Sequence of chain 1.B:
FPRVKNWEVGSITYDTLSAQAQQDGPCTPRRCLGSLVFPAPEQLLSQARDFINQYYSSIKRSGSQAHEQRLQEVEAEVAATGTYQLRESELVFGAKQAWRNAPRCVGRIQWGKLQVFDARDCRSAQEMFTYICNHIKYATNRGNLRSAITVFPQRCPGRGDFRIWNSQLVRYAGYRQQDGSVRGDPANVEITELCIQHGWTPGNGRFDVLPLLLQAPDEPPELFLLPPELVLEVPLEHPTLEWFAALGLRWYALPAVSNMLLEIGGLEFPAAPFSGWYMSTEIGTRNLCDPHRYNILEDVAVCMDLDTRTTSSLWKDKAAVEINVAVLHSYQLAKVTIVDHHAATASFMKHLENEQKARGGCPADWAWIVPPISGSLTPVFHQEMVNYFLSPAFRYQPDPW

Binding-site contacts:
Ligand atom C02 contacts residue TRP316 of chain 1.B at 3.8 Å (hydrophobic).
Ligand atom F16 contacts residue SER206 of chain 1.B at 3.8 Å.
Ligand atom C02 contacts residue HEM1 of chain 1.P at 3.6 Å.
Ligand atom N02 contacts residue GLU321 of chain 1.B at 2.8 Å (salt-bridge).
Ligand atom C12 contacts residue GLN207 of chain 1.B at 3.0 Å.
Ligand atom F15 contacts residue GLN207 of chain 1.B at 3.5 Å.
Ligand atom N01 contacts residue GLU321 of chain 1.B at 2.5 Å (salt-bridge).
Ligand atom C06 contacts residue GLU321 of chain 1.B at 3.4 Å.
Ligand atom C03 contacts residue HEM1 of chain 1.P at 3.2 Å.
Ligand atom C12 contacts residue VAL296 of chain 1.B at 3.5 Å (hydrophobic).
Ligand atom F15 contacts residue SER206 of chain 1.B at 3.8 Å.
Ligand atom C02 contacts residue GLU321 of chain 1.B at 3.4 Å.
Ligand atom C07 contacts residue PHE313 of chain 1.B at 3.5 Å (hydrophobic).
Ligand atom C02 contacts residue PRO294 of chain 1.B at 4.0 Å (hydrophobic).
Ligand atom N02 contacts residue MET318 of chain 1.B at 3.9 Å.
Ligand atom N02 contacts residue TRP316 of chain 1.B at 2.9 Å (h-bond).
Ligand atom F16 contacts residue VAL296 of chain 1.B at 3.9 Å.
Ligand atom C03 contacts residue TRP316 of chain 1.B at 4.0 Å (hydrophobic).
Ligand atom C09 contacts residue HEM1 of chain 1.P at 3.5 Å.
Ligand atom C13 contacts residue GLN207 of chain 1.B at 3.8 Å.
Ligand atom C07 contacts residue HEM1 of chain 1.P at 3.4 Å.
Ligand atom C08 contacts residue VAL296 of chain 1.B at 3.7 Å (hydrophobic).
Ligand atom N02 contacts residue TYR317 of chain 1.B at 3.7 Å.
Ligand atom F16 contacts residue ASN298 of chain 1.B at 3.9 Å.
Ligand atom C07 contacts residue PRO294 of chain 1.B at 3.7 Å (hydrophobic).
Ligand atom C07 contacts residue SER314 of chain 1.B at 3.9 Å.
Ligand atom C07 contacts residue GLY315 of chain 1.B at 3.6 Å.
Ligand atom C09 contacts residue VAL296 of chain 1.B at 3.6 Å (hydrophobic).
Ligand atom C14 contacts residue HEM1 of chain 1.P at 3.4 Å.
Ligand atom C08 contacts residue HEM1 of chain 1.P at 3.6 Å.
Ligand atom C10 contacts residue HEM1 of chain 1.P at 3.0 Å.
Ligand atom C04 contacts residue PRO294 of chain 1.B at 3.9 Å (hydrophobic).
Ligand atom N11 contacts residue HEM1 of chain 1.P at 3.8 Å.
Ligand atom C04 contacts residue HEM1 of chain 1.P at 3.9 Å.
Ligand atom C08 contacts residue GLU321 of chain 1.B at 3.5 Å.
Ligand atom N02 contacts residue HEM1 of chain 1.P at 3.3 Å.
Ligand atom N11 contacts residue GLN207 of chain 1.B at 3.8 Å.
Ligand atom C03 contacts residue PRO294 of chain 1.B at 3.8 Å (hydrophobic).
Ligand atom N01 contacts residue HEM1 of chain 1.P at 3.9 Å.
Ligand atom C05 contacts residue VAL296 of chain 1.B at 3.4 Å (hydrophobic).

This protein binds this small molecule.
Small molecule (SMILES): Cc1cc(N)nc(C#CCN2CC(F)(F)C2)c1